Sequence of chain 1.R:
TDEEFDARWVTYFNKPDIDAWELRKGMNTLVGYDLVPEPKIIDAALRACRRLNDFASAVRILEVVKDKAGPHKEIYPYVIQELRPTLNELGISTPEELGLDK

The small molecule below binds the protein below.
Small molecule (SMILES): CCCCCCCCCCO[C@@H]1O[C@H](CO)[C@@H](O[C@H]2O[C@H](CO)[C@@H](O)[C@H](O)[C@H]2O)[C@H](O)[C@H]1O

Sequence of chain 1.O:
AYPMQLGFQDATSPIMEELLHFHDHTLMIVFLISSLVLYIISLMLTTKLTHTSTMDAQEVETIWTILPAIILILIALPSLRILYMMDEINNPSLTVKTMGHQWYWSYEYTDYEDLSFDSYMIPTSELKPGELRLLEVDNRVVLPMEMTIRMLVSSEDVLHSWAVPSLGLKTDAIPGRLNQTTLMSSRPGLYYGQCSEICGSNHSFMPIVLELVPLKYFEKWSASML

Sequence of chain 1.V:
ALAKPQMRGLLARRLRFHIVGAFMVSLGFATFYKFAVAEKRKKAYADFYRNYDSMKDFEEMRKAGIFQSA

Sequence of chain 1.N:
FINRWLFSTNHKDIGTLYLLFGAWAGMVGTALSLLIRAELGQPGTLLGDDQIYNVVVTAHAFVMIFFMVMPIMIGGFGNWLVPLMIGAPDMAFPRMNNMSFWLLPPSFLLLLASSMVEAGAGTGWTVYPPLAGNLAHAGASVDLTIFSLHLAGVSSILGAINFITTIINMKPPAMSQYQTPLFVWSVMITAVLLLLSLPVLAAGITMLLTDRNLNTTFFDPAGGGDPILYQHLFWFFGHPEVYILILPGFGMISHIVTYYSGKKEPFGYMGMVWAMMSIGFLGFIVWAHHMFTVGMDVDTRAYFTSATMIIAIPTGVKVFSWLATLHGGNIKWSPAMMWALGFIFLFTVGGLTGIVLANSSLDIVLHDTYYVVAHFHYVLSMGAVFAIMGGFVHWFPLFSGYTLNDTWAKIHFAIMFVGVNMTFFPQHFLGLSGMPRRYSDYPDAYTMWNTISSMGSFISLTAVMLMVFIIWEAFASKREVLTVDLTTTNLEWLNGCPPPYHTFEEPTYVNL

Binding-site contacts:
Ligand atom C31 contacts residue LEU17 of chain 1.V at 3.9 Å (hydrophobic).
Ligand atom C31 contacts residue HIS328 of chain 1.N at 3.7 Å.
Ligand atom O5 contacts residue HIS52 of chain 1.O at 3.4 Å.
Ligand atom O61 contacts residue ASP40 of chain 1.R at 3.5 Å (salt-bridge).
Ligand atom C19 contacts residue MET56 of chain 1.O at 4.1 Å (hydrophobic).
Ligand atom O61 contacts residue HIS52 of chain 1.O at 4.2 Å.
Ligand atom C28 contacts residue ALA325 of chain 1.N at 4.3 Å (hydrophobic).
Ligand atom O49 contacts residue MET56 of chain 1.O at 3.7 Å.
Ligand atom C40 contacts residue ALA325 of chain 1.N at 4.1 Å (hydrophobic).
Ligand atom C1 contacts residue ASP57 of chain 1.O at 4.2 Å.
Ligand atom O16 contacts residue HIS52 of chain 1.O at 4.0 Å.
Ligand atom C25 contacts residue HIS328 of chain 1.N at 4.0 Å.
Ligand atom C28 contacts residue VAL61 of chain 1.O at 4.1 Å (hydrophobic).
Ligand atom C22 contacts residue VAL61 of chain 1.O at 4.3 Å (hydrophobic).
Ligand atom C34 contacts residue ALA325 of chain 1.N at 3.9 Å (hydrophobic).
Ligand atom C34 contacts residue TRP65 of chain 1.O at 4.2 Å (hydrophobic).
Ligand atom O49 contacts residue ASP57 of chain 1.O at 2.9 Å (salt-bridge).
Ligand atom C43 contacts residue TRP65 of chain 1.O at 4.1 Å (hydrophobic).
Ligand atom O16 contacts residue ASP57 of chain 1.O at 3.8 Å.
Ligand atom C31 contacts residue ALA325 of chain 1.N at 4.0 Å (hydrophobic).
Ligand atom C37 contacts residue ALA325 of chain 1.N at 4.1 Å (hydrophobic).
Ligand atom C22 contacts residue ASP57 of chain 1.O at 4.3 Å.
Ligand atom C37 contacts residue HIS328 of chain 1.N at 4.2 Å.
Ligand atom C6 contacts residue HIS52 of chain 1.O at 4.0 Å.
Ligand atom C40 contacts residue ILE41 of chain 1.O at 4.0 Å (hydrophobic).
Ligand atom C18 contacts residue ASP57 of chain 1.O at 3.6 Å.
Ligand atom C25 contacts residue MET56 of chain 1.O at 4.1 Å (hydrophobic).
Ligand atom C4 contacts residue HIS52 of chain 1.O at 4.0 Å.
Ligand atom C37 contacts residue MET45 of chain 1.O at 4.0 Å (hydrophobic).
Ligand atom C40 contacts residue MET45 of chain 1.O at 4.0 Å (hydrophobic).
Ligand atom C37 contacts residue LEU17 of chain 1.V at 4.3 Å (hydrophobic).
Ligand atom O61 contacts residue ALA14 of chain 1.V at 3.6 Å.
Ligand atom C25 contacts residue PHE268 of chain 1.N at 3.9 Å (hydrophobic).
Ligand atom C1 contacts residue HIS52 of chain 1.O at 4.2 Å.
Ligand atom C40 contacts residue LEU324 of chain 1.N at 4.0 Å (hydrophobic).
Ligand atom C22 contacts residue PHE268 of chain 1.N at 4.3 Å (hydrophobic).
Ligand atom C18 contacts residue MET56 of chain 1.O at 4.0 Å (hydrophobic).
Ligand atom O16 contacts residue MET56 of chain 1.O at 3.5 Å.
Ligand atom C57 contacts residue HIS52 of chain 1.O at 3.8 Å.
Ligand atom O49 contacts residue THR55 of chain 1.O at 4.1 Å.